Binding-site contacts:
Ligand atom O6 contacts residue TRP340 of chain 1.A at 3.8 Å.
Ligand atom C8 contacts residue ASN39 of chain 1.A at 4.5 Å.
Ligand atom C5 contacts residue ASN39 of chain 1.A at 3.6 Å.
Ligand atom C2 contacts residue ASN39 of chain 1.A at 2.1 Å.
Ligand atom O5 contacts residue ASN39 of chain 1.A at 2.4 Å (h-bond).
Ligand atom O5 contacts residue LEU42 of chain 1.A at 3.9 Å.
Ligand atom C8 contacts residue HIS260 of chain 1.A at 4.2 Å.
Ligand atom C7 contacts residue HIS260 of chain 1.A at 4.3 Å.
Ligand atom C7 contacts residue ASN39 of chain 1.A at 3.1 Å.
Ligand atom O3 contacts residue HIS260 of chain 1.A at 3.4 Å.
Ligand atom O3 contacts residue ASN39 of chain 1.A at 4.5 Å.
Ligand atom C3 contacts residue ASN39 of chain 1.A at 3.6 Å.
Ligand atom C1 contacts residue ASN39 of chain 1.A at 1.4 Å.
Ligand atom N2 contacts residue ASN39 of chain 1.A at 2.6 Å (h-bond).
Ligand atom O7 contacts residue ILE35 of chain 1.A at 4.0 Å.
Ligand atom C5 contacts residue THR41 of chain 1.A at 4.4 Å.
Ligand atom O7 contacts residue ASN39 of chain 1.A at 2.8 Å (h-bond).
Ligand atom C4 contacts residue ASN39 of chain 1.A at 4.0 Å.
Ligand atom C1 contacts residue THR41 of chain 1.A at 4.4 Å.
Ligand atom O6 contacts residue LEU42 of chain 1.A at 4.1 Å.

Sequence of chain 1.A:
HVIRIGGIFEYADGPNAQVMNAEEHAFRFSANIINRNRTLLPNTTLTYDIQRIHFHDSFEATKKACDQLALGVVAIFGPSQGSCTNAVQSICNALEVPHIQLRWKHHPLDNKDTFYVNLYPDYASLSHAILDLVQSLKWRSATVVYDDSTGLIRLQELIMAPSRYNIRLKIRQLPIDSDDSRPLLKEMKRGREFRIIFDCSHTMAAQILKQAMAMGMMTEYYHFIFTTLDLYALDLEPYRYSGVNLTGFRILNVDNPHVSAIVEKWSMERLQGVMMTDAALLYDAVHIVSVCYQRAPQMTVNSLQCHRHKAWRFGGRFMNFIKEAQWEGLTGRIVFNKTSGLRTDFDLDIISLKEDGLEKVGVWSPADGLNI

This protein binds this small molecule.
Small molecule (SMILES): CC(=O)N[C@@H]1[C@@H](O)[C@H](O)[C@@H](CO)O[C@H]1O